Sequence of chain 1.A:
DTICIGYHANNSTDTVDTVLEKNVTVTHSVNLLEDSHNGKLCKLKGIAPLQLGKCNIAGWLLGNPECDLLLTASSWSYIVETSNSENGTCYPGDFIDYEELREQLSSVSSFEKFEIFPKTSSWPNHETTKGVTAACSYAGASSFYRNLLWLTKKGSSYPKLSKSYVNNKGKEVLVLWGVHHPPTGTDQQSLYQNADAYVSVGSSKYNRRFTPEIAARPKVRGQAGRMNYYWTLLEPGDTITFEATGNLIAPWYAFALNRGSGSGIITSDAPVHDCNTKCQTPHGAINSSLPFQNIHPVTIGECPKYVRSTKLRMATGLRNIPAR

A small-molecule ligand and the protein it binds are described below.
Small molecule (SMILES): CC(=O)N[C@H]1[C@H](O[C@H]2[C@H](O)[C@@H](NC(C)=O)CO[C@@H]2CO)O[C@H](CO)[C@@H](O)[C@@H]1O

Binding-site contacts:
Ligand atom C6 contacts residue GLU86 of chain 1.A at 4.5 Å.
Ligand atom C8 contacts residue GLU66 of chain 1.A at 3.6 Å.
Ligand atom C3 contacts residue ARG221 of chain 1.A at 3.4 Å.
Ligand atom O3 contacts residue ARG221 of chain 1.A at 2.5 Å (salt-bridge).
Ligand atom O7 contacts residue ASN87 of chain 1.A at 2.7 Å (h-bond).
Ligand atom N2 contacts residue GLU66 of chain 1.A at 4.0 Å.
Ligand atom C8 contacts residue CYS90 of chain 1.A at 4.2 Å (hydrophobic).
Ligand atom C4 contacts residue ASN87 of chain 1.A at 4.2 Å.
Ligand atom O7 contacts residue GLU66 of chain 1.A at 4.4 Å.
Ligand atom O6 contacts residue GLU86 of chain 1.A at 3.2 Å.
Ligand atom C3 contacts residue ASN87 of chain 1.A at 3.7 Å.
Ligand atom C7 contacts residue ASN64 of chain 1.A at 4.1 Å.
Ligand atom C2 contacts residue ARG221 of chain 1.A at 3.2 Å.
Ligand atom C8 contacts residue SER137 of chain 1.A at 3.9 Å.
Ligand atom N2 contacts residue ARG221 of chain 1.A at 3.2 Å (salt-bridge).
Ligand atom C8 contacts residue ARG221 of chain 1.A at 4.4 Å.
Ligand atom O7 contacts residue CYS90 of chain 1.A at 3.6 Å.
Ligand atom C4 contacts residue ARG221 of chain 1.A at 4.2 Å.
Ligand atom C1 contacts residue GLU66 of chain 1.A at 4.5 Å.
Ligand atom N2 contacts residue ASN87 of chain 1.A at 2.8 Å (h-bond).
Ligand atom O7 contacts residue ARG221 of chain 1.A at 3.7 Å.
Ligand atom C7 contacts residue CYS90 of chain 1.A at 4.2 Å (hydrophobic).
Ligand atom C7 contacts residue GLU66 of chain 1.A at 3.8 Å.
Ligand atom O5 contacts residue ASN87 of chain 1.A at 2.4 Å (h-bond).
Ligand atom C1 contacts residue ASN87 of chain 1.A at 1.4 Å.
Ligand atom C5 contacts residue ASN87 of chain 1.A at 3.6 Å.
Ligand atom C8 contacts residue ASN64 of chain 1.A at 3.8 Å.
Ligand atom C2 contacts residue ASN87 of chain 1.A at 2.4 Å.
Ligand atom C8 contacts residue ASN87 of chain 1.A at 4.3 Å.
Ligand atom O5 contacts residue ARG221 of chain 1.A at 4.3 Å.
Ligand atom C7 contacts residue ASN87 of chain 1.A at 3.0 Å.
Ligand atom C7 contacts residue ARG221 of chain 1.A at 3.5 Å.
Ligand atom O7 contacts residue ASN64 of chain 1.A at 3.2 Å (h-bond).